Sequence of chain 24.C:
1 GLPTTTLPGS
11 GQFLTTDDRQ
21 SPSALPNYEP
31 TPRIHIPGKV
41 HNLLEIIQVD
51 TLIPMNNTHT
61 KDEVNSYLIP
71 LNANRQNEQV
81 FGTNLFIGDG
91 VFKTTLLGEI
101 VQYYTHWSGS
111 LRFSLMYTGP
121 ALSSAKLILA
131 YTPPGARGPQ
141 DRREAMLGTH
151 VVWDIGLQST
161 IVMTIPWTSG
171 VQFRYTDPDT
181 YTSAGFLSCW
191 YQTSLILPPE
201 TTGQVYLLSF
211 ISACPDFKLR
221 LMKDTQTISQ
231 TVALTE

This protein binds this small molecule.
Small molecule (SMILES): Cc1cc(CCCCCCCOc2ccc(C3=N[C@@H](C)CO3)cc2)on1

Binding-site contacts:
Ligand atom O1B contacts residue ILE104 of chain 24.A at 3.9 Å.
Ligand atom C3C contacts residue TYR128 of chain 24.A at 3.9 Å (hydrophobic).
Ligand atom N2 contacts residue PHE186 of chain 24.A at 3.7 Å.
Ligand atom C1C contacts residue TYR152 of chain 24.A at 4.0 Å (hydrophobic).
Ligand atom C4 contacts residue TYR152 of chain 24.A at 3.9 Å (hydrophobic).
Ligand atom C4C contacts residue ILE104 of chain 24.A at 3.9 Å (hydrophobic).
Ligand atom C4C contacts residue TYR152 of chain 24.A at 3.8 Å (hydrophobic).
Ligand atom C6B contacts residue TYR197 of chain 24.A at 3.7 Å (hydrophobic).
Ligand atom C4 contacts residue MET224 of chain 24.A at 3.8 Å (hydrophobic).
Ligand atom C4A contacts residue ASN198 of chain 24.A at 3.9 Å.
Ligand atom C6C contacts residue VAL191 of chain 24.A at 3.2 Å (hydrophobic).
Ligand atom N2 contacts residue ALA24 of chain 24.C at 3.4 Å.
Ligand atom O1B contacts residue TYR128 of chain 24.A at 3.9 Å.
Ligand atom N2 contacts residue PRO174 of chain 24.A at 3.9 Å.
Ligand atom O1 contacts residue TYR152 of chain 24.A at 3.9 Å.
Ligand atom C3 contacts residue PRO174 of chain 24.A at 3.8 Å (hydrophobic).
Ligand atom C31 contacts residue VAL176 of chain 24.A at 3.3 Å (hydrophobic).
Ligand atom C4B contacts residue LEU106 of chain 24.A at 4.0 Å (hydrophobic).
Ligand atom CM1 contacts residue SER107 of chain 24.A at 3.9 Å.
Ligand atom C5C contacts residue ILE104 of chain 24.A at 3.8 Å (hydrophobic).
Ligand atom C3C contacts residue VAL188 of chain 24.A at 3.3 Å (hydrophobic).
Ligand atom C5 contacts residue TYR152 of chain 24.A at 3.8 Å (hydrophobic).
Ligand atom C7C contacts residue TYR128 of chain 24.A at 3.6 Å (hydrophobic).
Ligand atom C4 contacts residue PHE186 of chain 24.A at 3.6 Å (hydrophobic).
Ligand atom C31 contacts residue SER175 of chain 24.A at 3.6 Å.
Ligand atom C7C contacts residue VAL191 of chain 24.A at 4.0 Å (hydrophobic).
Ligand atom C31 contacts residue PRO174 of chain 24.A at 3.4 Å (hydrophobic).
Ligand atom C5B contacts residue LEU106 of chain 24.A at 3.8 Å (hydrophobic).
Ligand atom C3 contacts residue PHE186 of chain 24.A at 3.8 Å (hydrophobic).
Ligand atom C2C contacts residue VAL188 of chain 24.A at 3.2 Å (hydrophobic).
Ligand atom C5 contacts residue PHE186 of chain 24.A at 3.5 Å (hydrophobic).
Ligand atom C31 contacts residue ALA150 of chain 24.A at 3.1 Å (hydrophobic).
Ligand atom O1 contacts residue VAL188 of chain 24.A at 3.8 Å.
Ligand atom C5B contacts residue TYR197 of chain 24.A at 3.8 Å (hydrophobic).
Ligand atom C5C contacts residue TYR128 of chain 24.A at 3.5 Å (hydrophobic).
Ligand atom C7C contacts residue TYR197 of chain 24.A at 3.8 Å (hydrophobic).
Ligand atom C6B contacts residue LEU106 of chain 24.A at 4.0 Å (hydrophobic).
Ligand atom O1 contacts residue PHE186 of chain 24.A at 3.5 Å.
Ligand atom O1 contacts residue ALA24 of chain 24.C at 3.6 Å.
Ligand atom C2C contacts residue TYR152 of chain 24.A at 4.0 Å (hydrophobic).

Sequence of chain 24.A:
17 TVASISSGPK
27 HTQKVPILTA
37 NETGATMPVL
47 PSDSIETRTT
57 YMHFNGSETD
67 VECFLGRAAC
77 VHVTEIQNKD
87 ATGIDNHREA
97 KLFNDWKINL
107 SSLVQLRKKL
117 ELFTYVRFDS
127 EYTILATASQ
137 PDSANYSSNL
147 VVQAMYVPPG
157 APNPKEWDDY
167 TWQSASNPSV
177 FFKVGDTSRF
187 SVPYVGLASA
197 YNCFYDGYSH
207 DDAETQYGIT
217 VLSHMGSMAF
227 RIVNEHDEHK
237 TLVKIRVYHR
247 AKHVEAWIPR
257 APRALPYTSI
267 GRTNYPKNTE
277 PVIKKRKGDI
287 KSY